Sequence of chain 1.A:
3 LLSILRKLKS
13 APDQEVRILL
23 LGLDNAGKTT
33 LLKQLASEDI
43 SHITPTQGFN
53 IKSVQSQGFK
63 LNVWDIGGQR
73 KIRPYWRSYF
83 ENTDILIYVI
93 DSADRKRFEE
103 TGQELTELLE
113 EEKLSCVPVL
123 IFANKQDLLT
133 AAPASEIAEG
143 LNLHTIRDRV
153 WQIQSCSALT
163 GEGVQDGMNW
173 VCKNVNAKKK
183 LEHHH

Binding-site contacts:
Ligand atom C6 contacts residue LYS127 of chain 1.A at 3.5 Å.
Ligand atom PG contacts residue MG1 of chain 1.F at 3.1 Å.
Ligand atom O6 contacts residue ALA160 of chain 1.A at 3.1 Å (h-bond).
Ligand atom N2 contacts residue LEU130 of chain 1.A at 3.5 Å.
Ligand atom O6 contacts residue SER159 of chain 1.A at 3.1 Å (h-bond).
Ligand atom N1 contacts residue LEU161 of chain 1.A at 3.5 Å.
Ligand atom O1A contacts residue THR32 of chain 1.A at 2.6 Å (h-bond).
Ligand atom O3G contacts residue MG1 of chain 1.F at 2.0 Å.
Ligand atom O1B contacts residue LYS30 of chain 1.A at 2.9 Å (salt-bridge).
Ligand atom O1B contacts residue GLY29 of chain 1.A at 3.0 Å (h-bond).
Ligand atom N7 contacts residue ASN126 of chain 1.A at 3.3 Å (h-bond).
Ligand atom N1 contacts residue ASP129 of chain 1.A at 2.6 Å (salt-bridge).
Ligand atom O2A contacts residue ILE45 of chain 1.A at 3.4 Å.
Ligand atom C6 contacts residue ASP129 of chain 1.A at 3.3 Å.
Ligand atom N3B contacts residue ASN27 of chain 1.A at 3.0 Å (h-bond).
Ligand atom O6 contacts residue LEU161 of chain 1.A at 3.3 Å (h-bond).
Ligand atom O4' contacts residue LYS127 of chain 1.A at 3.1 Å (salt-bridge).
Ligand atom O1B contacts residue ALA28 of chain 1.A at 3.1 Å (h-bond).
Ligand atom C2 contacts residue LEU161 of chain 1.A at 3.6 Å (hydrophobic).
Ligand atom O2G contacts residue ASP26 of chain 1.A at 3.5 Å.
Ligand atom C6 contacts residue LEU161 of chain 1.A at 3.4 Å (hydrophobic).
Ligand atom O1A contacts residue THR31 of chain 1.A at 3.4 Å (h-bond).
Ligand atom O6 contacts residue ASP129 of chain 1.A at 3.2 Å (salt-bridge).
Ligand atom O6 contacts residue ASN126 of chain 1.A at 3.2 Å (h-bond).
Ligand atom C5' contacts residue ASN27 of chain 1.A at 3.1 Å.
Ligand atom O2B contacts residue MG1 of chain 1.F at 2.1 Å.
Ligand atom O2B contacts residue THR31 of chain 1.A at 3.0 Å (h-bond).
Ligand atom O1G contacts residue ASP26 of chain 1.A at 3.5 Å.
Ligand atom O1G contacts residue LYS30 of chain 1.A at 2.7 Å (salt-bridge).
Ligand atom PB contacts residue MG1 of chain 1.F at 3.3 Å.
Ligand atom N2 contacts residue ASP129 of chain 1.A at 2.7 Å (salt-bridge).
Ligand atom O6 contacts residue LYS127 of chain 1.A at 3.3 Å.
Ligand atom C4' contacts residue ASN27 of chain 1.A at 3.3 Å.
Ligand atom O3G contacts residue THR48 of chain 1.A at 2.8 Å (h-bond).
Ligand atom N3B contacts residue MG1 of chain 1.F at 3.4 Å.
Ligand atom PB contacts residue LYS30 of chain 1.A at 3.5 Å.
Ligand atom O3A contacts residue GLY29 of chain 1.A at 3.1 Å (h-bond).
Ligand atom O1A contacts residue GLY29 of chain 1.A at 3.4 Å.
Ligand atom O1G contacts residue GLY70 of chain 1.A at 2.8 Å (h-bond).
Ligand atom C2 contacts residue ASP129 of chain 1.A at 3.5 Å.

A small-molecule ligand and the protein it binds are described below.
Small molecule (SMILES): Nc1nc2c(ncn2[C@@H]2O[C@H](CO[P](=O)(O)O[P](=O)(O)NP(=O)(O)O)[C@@H](O)[C@H]2O)c(=O)[nH]1